Sequence of chain 1.B:
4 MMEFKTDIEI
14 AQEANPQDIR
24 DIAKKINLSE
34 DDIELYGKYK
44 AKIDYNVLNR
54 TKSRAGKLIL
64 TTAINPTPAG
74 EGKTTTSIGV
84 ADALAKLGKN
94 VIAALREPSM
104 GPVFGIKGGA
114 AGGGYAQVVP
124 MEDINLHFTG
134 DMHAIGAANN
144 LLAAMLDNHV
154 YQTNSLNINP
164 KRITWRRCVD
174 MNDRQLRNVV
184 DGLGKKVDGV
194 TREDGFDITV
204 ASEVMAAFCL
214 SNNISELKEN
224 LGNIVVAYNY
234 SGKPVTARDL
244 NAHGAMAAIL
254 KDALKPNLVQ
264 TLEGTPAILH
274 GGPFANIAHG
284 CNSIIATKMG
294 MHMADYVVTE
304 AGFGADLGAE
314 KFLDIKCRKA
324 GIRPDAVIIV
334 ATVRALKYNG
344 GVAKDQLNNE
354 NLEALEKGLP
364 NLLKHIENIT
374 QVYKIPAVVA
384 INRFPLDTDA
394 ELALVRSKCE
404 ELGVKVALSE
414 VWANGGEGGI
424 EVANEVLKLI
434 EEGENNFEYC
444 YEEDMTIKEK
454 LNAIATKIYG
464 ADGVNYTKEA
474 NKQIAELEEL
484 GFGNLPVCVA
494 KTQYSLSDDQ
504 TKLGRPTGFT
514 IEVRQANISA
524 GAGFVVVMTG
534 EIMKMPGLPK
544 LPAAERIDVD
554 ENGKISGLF

A small-molecule ligand and the protein it binds are described below.
Small molecule (SMILES): O=C(O)[C@@H]1CCCN1

Binding-site contacts:
Ligand atom OXT contacts residue ARG241 of chain 1.B at 2.8 Å (salt-bridge).
Ligand atom O contacts residue ARG241 of chain 1.B at 4.4 Å.
Ligand atom OXT contacts residue HIS246 of chain 1.B at 2.7 Å (h-bond).
Ligand atom CA contacts residue ARG241 of chain 1.B at 4.2 Å.
Ligand atom CD contacts residue LYS221 of chain 1.B at 3.9 Å.
Ligand atom CD contacts residue ARG241 of chain 1.B at 4.4 Å.
Ligand atom CA contacts residue HIS246 of chain 1.B at 4.0 Å.
Ligand atom CG contacts residue ARG241 of chain 1.B at 3.6 Å.
Ligand atom CG contacts residue GLU222 of chain 1.B at 3.5 Å.
Ligand atom C contacts residue ARG241 of chain 1.B at 3.6 Å.
Ligand atom CB contacts residue ARG241 of chain 1.B at 3.6 Å.
Ligand atom N contacts residue HIS246 of chain 1.B at 3.3 Å (h-bond).
Ligand atom C contacts residue HIS246 of chain 1.B at 3.6 Å.
Ligand atom CD contacts residue GLU222 of chain 1.B at 3.7 Å.
Ligand atom N contacts residue LYS221 of chain 1.B at 4.0 Å.
Ligand atom CD contacts residue HIS246 of chain 1.B at 4.1 Å.